Sequence of chain 1.A:
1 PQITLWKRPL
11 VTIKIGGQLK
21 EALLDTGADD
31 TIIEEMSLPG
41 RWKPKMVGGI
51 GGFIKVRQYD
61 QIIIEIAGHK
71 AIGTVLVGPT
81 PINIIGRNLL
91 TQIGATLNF

Binding-site contacts:
Ligand atom C19 contacts residue ASP25 of chain 1.A at 3.7 Å.
Ligand atom C17 contacts residue ASP25 of chain 1.B at 3.5 Å.
Ligand atom C35 contacts residue PRO81 of chain 1.A at 3.6 Å (hydrophobic).
Ligand atom O10 contacts residue ILE50 of chain 1.B at 2.8 Å.
Ligand atom C25 contacts residue VAL47 of chain 1.B at 3.7 Å (hydrophobic).
Ligand atom C29 contacts residue GLY27 of chain 1.B at 3.6 Å.
Ligand atom O26 contacts residue ASP29 of chain 1.B at 3.1 Å (salt-bridge).
Ligand atom O9 contacts residue ILE50 of chain 1.B at 3.7 Å.
Ligand atom C36 contacts residue GLY49 of chain 1.B at 3.7 Å.
Ligand atom O22 contacts residue GLY49 of chain 1.B at 3.6 Å.
Ligand atom O26 contacts residue ASP30 of chain 1.B at 3.5 Å (salt-bridge).
Ligand atom C4 contacts residue ALA28 of chain 1.A at 3.5 Å (hydrophobic).
Ligand atom C31 contacts residue GLY48 of chain 1.B at 3.3 Å.
Ligand atom C30 contacts residue GLY48 of chain 1.B at 3.0 Å.
Ligand atom C34 contacts residue ILE82 of chain 1.A at 3.6 Å (hydrophobic).
Ligand atom O18 contacts residue GLY27 of chain 1.B at 3.3 Å.
Ligand atom C36 contacts residue PRO81 of chain 1.A at 3.4 Å (hydrophobic).
Ligand atom C32 contacts residue GLY27 of chain 1.B at 3.7 Å.
Ligand atom O18 contacts residue ASP25 of chain 1.A at 2.3 Å (salt-bridge).
Ligand atom O9 contacts residue ILE84 of chain 1.A at 3.5 Å.
Ligand atom C3 contacts residue ASP30 of chain 1.A at 3.4 Å.
Ligand atom C29 contacts residue ARG8 of chain 1.A at 3.6 Å.
Ligand atom C16 contacts residue ASP25 of chain 1.A at 3.0 Å.
Ligand atom C3 contacts residue ALA28 of chain 1.A at 3.4 Å (hydrophobic).
Ligand atom C6 contacts residue GLY48 of chain 1.A at 3.5 Å.
Ligand atom C12 contacts residue GLY27 of chain 1.A at 3.4 Å.
Ligand atom O23 contacts residue ALA28 of chain 1.B at 3.7 Å.
Ligand atom C15 contacts residue ILE82 of chain 1.B at 3.7 Å (hydrophobic).
Ligand atom O10 contacts residue GLY49 of chain 1.A at 3.1 Å.
Ligand atom N20 contacts residue GLY27 of chain 1.B at 3.1 Å (h-bond).
Ligand atom C13 contacts residue GLY27 of chain 1.A at 3.7 Å.
Ligand atom O18 contacts residue ASP25 of chain 1.B at 2.8 Å (salt-bridge).
Ligand atom C27 contacts residue ASP29 of chain 1.B at 3.5 Å.
Ligand atom N1 contacts residue ASP30 of chain 1.A at 2.6 Å (salt-bridge).
Ligand atom C32 contacts residue ASP25 of chain 1.A at 3.3 Å.
Ligand atom C32 contacts residue ILE84 of chain 1.A at 3.7 Å (hydrophobic).
Ligand atom C33 contacts residue GLY27 of chain 1.B at 3.7 Å.
Ligand atom C14 contacts residue ILE84 of chain 1.B at 3.7 Å (hydrophobic).
Ligand atom O28 contacts residue ASP29 of chain 1.B at 2.9 Å (salt-bridge).
Ligand atom C17 contacts residue ASP25 of chain 1.A at 3.0 Å.

Sequence of chain 1.B:
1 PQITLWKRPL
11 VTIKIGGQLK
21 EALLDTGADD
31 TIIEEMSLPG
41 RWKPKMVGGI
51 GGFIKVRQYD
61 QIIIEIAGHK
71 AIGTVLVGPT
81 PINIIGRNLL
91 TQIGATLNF

The protein below binds the small molecule below.
Small molecule (SMILES): CC(C)CN(C[C@@H](O)[C@H](Cc1ccccc1)NC(=O)O[C@H]1CO[C@H]2OCC[C@H]21)S(=O)(=O)c1ccc(N)cc1